Sequence of chain 1.B:
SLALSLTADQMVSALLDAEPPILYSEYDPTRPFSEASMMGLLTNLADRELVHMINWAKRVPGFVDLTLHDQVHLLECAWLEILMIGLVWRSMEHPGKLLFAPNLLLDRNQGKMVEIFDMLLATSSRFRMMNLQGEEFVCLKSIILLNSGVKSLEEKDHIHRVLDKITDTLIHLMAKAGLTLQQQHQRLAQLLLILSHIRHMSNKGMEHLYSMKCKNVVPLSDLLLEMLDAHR

Binding-site contacts:
Ligand atom O contacts residue LYS60 of chain 1.B at 3.5 Å (salt-bridge).
Ligand atom CD1 contacts residue ILE56 of chain 1.B at 3.2 Å (hydrophobic).
Ligand atom NZ contacts residue GLU78 of chain 1.B at 2.5 Å (salt-bridge).
Ligand atom CA contacts residue VAL74 of chain 1.B at 3.9 Å (hydrophobic).
Ligand atom CA contacts residue GLU240 of chain 1.B at 3.5 Å.
Ligand atom CG contacts residue GLU240 of chain 1.B at 3.7 Å.
Ligand atom N contacts residue LEU237 of chain 1.B at 4.0 Å.
Ligand atom CB contacts residue GLU240 of chain 1.B at 3.6 Å.
Ligand atom C contacts residue GLU240 of chain 1.B at 3.7 Å.
Ligand atom CG2 contacts residue LEU237 of chain 1.B at 3.7 Å (hydrophobic).
Ligand atom CB contacts residue LEU237 of chain 1.B at 3.9 Å (hydrophobic).
Ligand atom CG contacts residue LEU70 of chain 1.B at 3.8 Å (hydrophobic).
Ligand atom NE2 contacts residue LEU70 of chain 1.B at 3.8 Å.
Ligand atom CG1 contacts residue GLU240 of chain 1.B at 3.2 Å.
Ligand atom N contacts residue GLU240 of chain 1.B at 2.9 Å (salt-bridge).
Ligand atom CD1 contacts residue VAL74 of chain 1.B at 3.5 Å (hydrophobic).
Ligand atom CD2 contacts residue LEU77 of chain 1.B at 3.6 Å (hydrophobic).
Ligand atom CD2 contacts residue GLU78 of chain 1.B at 3.9 Å.
Ligand atom CA contacts residue LYS60 of chain 1.B at 3.8 Å.
Ligand atom CD1 contacts residue ASP236 of chain 1.B at 3.5 Å.
Ligand atom NE2 contacts residue LEU70 of chain 1.B at 3.9 Å.
Ligand atom N contacts residue GLU240 of chain 1.B at 3.6 Å (salt-bridge).
Ligand atom C contacts residue LYS60 of chain 1.B at 3.0 Å.
Ligand atom CB contacts residue ILE56 of chain 1.B at 3.6 Å (hydrophobic).
Ligand atom O contacts residue ILE56 of chain 1.B at 4.0 Å.
Ligand atom CD contacts residue GLU78 of chain 1.B at 3.6 Å.
Ligand atom CD1 contacts residue LEU237 of chain 1.B at 4.0 Å (hydrophobic).
Ligand atom CG contacts residue ILE56 of chain 1.B at 4.0 Å (hydrophobic).
Ligand atom CD2 contacts residue ILE56 of chain 1.B at 3.9 Å (hydrophobic).
Ligand atom CA contacts residue GLU240 of chain 1.B at 3.7 Å.
Ligand atom CE contacts residue GLU78 of chain 1.B at 3.4 Å.
Ligand atom CD1 contacts residue LEU237 of chain 1.B at 3.6 Å (hydrophobic).
Ligand atom CD2 contacts residue VAL74 of chain 1.B at 4.0 Å (hydrophobic).
Ligand atom CB contacts residue GLU240 of chain 1.B at 3.6 Å.
Ligand atom C contacts residue LYS60 of chain 1.B at 3.6 Å.
Ligand atom CD1 contacts residue GLU240 of chain 1.B at 3.9 Å.
Ligand atom CD2 contacts residue VAL74 of chain 1.B at 3.9 Å (hydrophobic).
Ligand atom CD2 contacts residue MET241 of chain 1.B at 3.5 Å (hydrophobic).
Ligand atom O contacts residue LYS60 of chain 1.B at 2.8 Å.
Ligand atom CD1 contacts residue GLN73 of chain 1.B at 4.0 Å.

The protein below binds the small molecule below.
Small molecule (SMILES): CC[C@H](C)[C@H](NC(=O)[C@@H](N)CCCCN)C(=O)N[C@@H](CC(C)C)C(=O)N[C@@H](Cc1cnc[nH]1)C(=O)N[C@@H](CCCN=C(N)N)C(=O)N[C@@H](CC(C)C)C(=O)N[C@@H](CC(C)C)C(=O)N[C@@H](CCC(N)=O)C(=O)N[C@H](C=O)CC(=O)O